The small molecule below binds the protein below.
Small molecule (SMILES): CC(=O)N[C@@H]1[C@@H](O)[C@H](O)[C@@H](CO)O[C@H]1O

Sequence of chain 1.C:
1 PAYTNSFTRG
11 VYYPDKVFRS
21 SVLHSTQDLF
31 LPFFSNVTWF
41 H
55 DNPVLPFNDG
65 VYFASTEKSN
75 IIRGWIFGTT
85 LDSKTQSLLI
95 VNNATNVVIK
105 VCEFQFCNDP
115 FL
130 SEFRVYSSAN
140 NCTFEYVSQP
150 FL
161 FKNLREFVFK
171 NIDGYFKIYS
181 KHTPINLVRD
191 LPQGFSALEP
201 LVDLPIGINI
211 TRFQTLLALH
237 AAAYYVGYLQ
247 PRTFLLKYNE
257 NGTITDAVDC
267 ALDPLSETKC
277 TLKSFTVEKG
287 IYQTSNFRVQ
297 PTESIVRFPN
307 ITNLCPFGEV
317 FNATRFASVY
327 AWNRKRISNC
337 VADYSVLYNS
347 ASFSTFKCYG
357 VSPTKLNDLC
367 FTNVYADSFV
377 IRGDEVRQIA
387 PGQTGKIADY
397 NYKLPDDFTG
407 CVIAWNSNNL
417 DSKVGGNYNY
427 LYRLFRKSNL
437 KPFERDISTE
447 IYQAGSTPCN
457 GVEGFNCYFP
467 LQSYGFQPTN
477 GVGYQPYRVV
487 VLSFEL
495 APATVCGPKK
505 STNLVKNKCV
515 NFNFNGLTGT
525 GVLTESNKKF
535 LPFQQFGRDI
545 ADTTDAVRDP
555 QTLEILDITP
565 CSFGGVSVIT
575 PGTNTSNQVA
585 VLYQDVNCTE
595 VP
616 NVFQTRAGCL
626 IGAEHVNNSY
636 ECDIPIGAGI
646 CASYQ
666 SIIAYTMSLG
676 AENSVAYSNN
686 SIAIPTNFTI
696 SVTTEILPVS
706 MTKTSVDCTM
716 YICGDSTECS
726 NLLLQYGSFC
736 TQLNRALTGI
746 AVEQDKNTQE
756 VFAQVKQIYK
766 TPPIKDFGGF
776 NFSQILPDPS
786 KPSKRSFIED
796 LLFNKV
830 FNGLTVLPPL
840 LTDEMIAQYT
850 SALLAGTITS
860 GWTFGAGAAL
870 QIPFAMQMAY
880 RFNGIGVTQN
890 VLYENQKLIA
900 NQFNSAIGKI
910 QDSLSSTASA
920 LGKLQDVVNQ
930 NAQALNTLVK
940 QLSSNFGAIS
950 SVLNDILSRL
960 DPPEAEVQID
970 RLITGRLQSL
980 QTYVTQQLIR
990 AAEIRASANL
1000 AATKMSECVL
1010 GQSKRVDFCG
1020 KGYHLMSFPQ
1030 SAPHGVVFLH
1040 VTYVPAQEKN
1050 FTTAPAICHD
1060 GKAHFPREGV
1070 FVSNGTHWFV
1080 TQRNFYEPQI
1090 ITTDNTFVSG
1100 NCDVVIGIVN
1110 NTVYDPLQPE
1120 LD

Binding-site contacts:
Ligand atom C2 contacts residue ASN578 of chain 1.C at 2.5 Å.
Ligand atom O7 contacts residue ASN578 of chain 1.C at 3.5 Å (h-bond).
Ligand atom N2 contacts residue THR579 of chain 1.C at 4.3 Å.
Ligand atom C4 contacts residue ASN578 of chain 1.C at 4.2 Å.
Ligand atom C8 contacts residue THR579 of chain 1.C at 4.0 Å.
Ligand atom C3 contacts residue ASN578 of chain 1.C at 3.8 Å.
Ligand atom C7 contacts residue ASN578 of chain 1.C at 3.4 Å.
Ligand atom C8 contacts residue ASN578 of chain 1.C at 3.7 Å.
Ligand atom O5 contacts residue ASN578 of chain 1.C at 2.4 Å (h-bond).
Ligand atom O6 contacts residue THR916 of chain 1.C at 4.3 Å.
Ligand atom N2 contacts residue ASN578 of chain 1.C at 2.9 Å (h-bond).
Ligand atom C1 contacts residue THR579 of chain 1.C at 4.4 Å.
Ligand atom C5 contacts residue ASN578 of chain 1.C at 3.7 Å.
Ligand atom C1 contacts residue ASN578 of chain 1.C at 1.4 Å.